Sequence of chain 3.I:
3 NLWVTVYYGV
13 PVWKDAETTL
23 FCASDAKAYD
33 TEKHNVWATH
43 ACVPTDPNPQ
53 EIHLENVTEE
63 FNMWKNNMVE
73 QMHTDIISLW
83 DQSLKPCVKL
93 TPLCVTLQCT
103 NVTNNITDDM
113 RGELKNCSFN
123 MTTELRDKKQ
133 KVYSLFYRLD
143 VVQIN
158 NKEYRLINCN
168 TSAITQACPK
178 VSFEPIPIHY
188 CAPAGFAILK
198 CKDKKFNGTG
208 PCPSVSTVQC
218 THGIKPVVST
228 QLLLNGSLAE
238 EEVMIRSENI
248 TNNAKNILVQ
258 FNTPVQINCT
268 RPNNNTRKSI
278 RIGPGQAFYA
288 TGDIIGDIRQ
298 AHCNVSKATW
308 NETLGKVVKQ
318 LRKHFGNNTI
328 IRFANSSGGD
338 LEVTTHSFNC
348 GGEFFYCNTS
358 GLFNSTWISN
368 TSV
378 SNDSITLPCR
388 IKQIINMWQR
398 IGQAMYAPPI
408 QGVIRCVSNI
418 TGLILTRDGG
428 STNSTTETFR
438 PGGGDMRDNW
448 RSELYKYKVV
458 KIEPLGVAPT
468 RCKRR

A small-molecule ligand and the protein it binds are described below.
Small molecule (SMILES): CC(=O)N[C@@H]1[C@@H](O)[C@H](O)[C@@H](CO)O[C@H]1O

Binding-site contacts:
Ligand atom C8 contacts residue ASN308 of chain 3.I at 3.9 Å.
Ligand atom O6 contacts residue THR368 of chain 3.I at 3.9 Å.
Ligand atom C7 contacts residue ASN308 of chain 3.I at 3.6 Å.
Ligand atom O5 contacts residue ASN308 of chain 3.I at 2.4 Å (h-bond).
Ligand atom C6 contacts residue THR368 of chain 3.I at 3.3 Å.
Ligand atom O7 contacts residue LYS304 of chain 3.I at 3.3 Å.
Ligand atom N2 contacts residue ASN308 of chain 3.I at 2.9 Å (h-bond).
Ligand atom C5 contacts residue ASN308 of chain 3.I at 3.7 Å.
Ligand atom C3 contacts residue ASN308 of chain 3.I at 3.8 Å.
Ligand atom O4 contacts residue SER369 of chain 3.I at 4.2 Å.
Ligand atom C7 contacts residue SER378 of chain 3.I at 4.1 Å.
Ligand atom C6 contacts residue SER369 of chain 3.I at 3.6 Å.
Ligand atom C7 contacts residue LYS304 of chain 3.I at 4.3 Å.
Ligand atom O7 contacts residue ASN308 of chain 3.I at 4.4 Å.
Ligand atom C8 contacts residue SER378 of chain 3.I at 4.3 Å.
Ligand atom C4 contacts residue ASN308 of chain 3.I at 4.2 Å.
Ligand atom C4 contacts residue SER369 of chain 3.I at 4.2 Å.
Ligand atom C5 contacts residue SER369 of chain 3.I at 3.2 Å.
Ligand atom C1 contacts residue SER369 of chain 3.I at 4.3 Å.
Ligand atom C5 contacts residue THR368 of chain 3.I at 4.2 Å.
Ligand atom O7 contacts residue SER378 of chain 3.I at 3.2 Å (h-bond).
Ligand atom C1 contacts residue ASN308 of chain 3.I at 1.4 Å.
Ligand atom O4 contacts residue THR368 of chain 3.I at 3.9 Å.
Ligand atom C2 contacts residue ASN308 of chain 3.I at 2.5 Å.
Ligand atom O5 contacts residue SER369 of chain 3.I at 3.9 Å.